Sequence of chain 1.A:
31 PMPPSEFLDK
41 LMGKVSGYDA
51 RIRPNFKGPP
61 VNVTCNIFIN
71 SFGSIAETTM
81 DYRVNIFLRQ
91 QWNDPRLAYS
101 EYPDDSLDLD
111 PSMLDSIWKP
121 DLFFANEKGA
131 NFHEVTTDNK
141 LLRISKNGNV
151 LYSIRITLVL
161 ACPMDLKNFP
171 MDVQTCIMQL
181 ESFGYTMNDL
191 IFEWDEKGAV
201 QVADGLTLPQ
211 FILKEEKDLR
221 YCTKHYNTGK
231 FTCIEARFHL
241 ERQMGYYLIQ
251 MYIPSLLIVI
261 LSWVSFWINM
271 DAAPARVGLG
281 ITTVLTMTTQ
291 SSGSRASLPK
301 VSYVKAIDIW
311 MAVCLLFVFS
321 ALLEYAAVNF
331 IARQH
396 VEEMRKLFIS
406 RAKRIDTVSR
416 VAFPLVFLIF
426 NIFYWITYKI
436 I

The protein below binds the small molecule below.
Small molecule (SMILES): CC(=O)N[C@H]1[C@H](O[C@H]2[C@H](O)[C@@H](NC(C)=O)CO[C@@H]2CO)O[C@H](CO)[C@@H](O[C@@H]2O[C@H](CO)[C@@H](O)[C@H](O)[C@@H]2O)[C@@H]1O

Binding-site contacts:
Ligand atom C5 contacts residue ASN62 of chain 1.A at 3.7 Å.
Ligand atom C1 contacts residue ASN62 of chain 1.A at 1.4 Å.
Ligand atom C8 contacts residue ASN62 of chain 1.A at 4.4 Å.
Ligand atom C8 contacts residue ASN55 of chain 1.A at 3.4 Å.
Ligand atom C2 contacts residue ASN62 of chain 1.A at 2.5 Å.
Ligand atom N2 contacts residue ASN62 of chain 1.A at 2.9 Å (h-bond).
Ligand atom C7 contacts residue PRO59 of chain 1.A at 4.5 Å (hydrophobic).
Ligand atom C1 contacts residue PRO60 of chain 1.A at 3.9 Å (hydrophobic).
Ligand atom C2 contacts residue PRO60 of chain 1.A at 4.2 Å (hydrophobic).
Ligand atom C3 contacts residue PRO59 of chain 1.A at 4.1 Å (hydrophobic).
Ligand atom N2 contacts residue PRO59 of chain 1.A at 3.8 Å.
Ligand atom O7 contacts residue ASN62 of chain 1.A at 3.2 Å (h-bond).
Ligand atom C7 contacts residue ASN62 of chain 1.A at 3.2 Å.
Ligand atom C7 contacts residue PRO60 of chain 1.A at 3.9 Å (hydrophobic).
Ligand atom C4 contacts residue ASN62 of chain 1.A at 4.3 Å.
Ligand atom O3 contacts residue PRO59 of chain 1.A at 4.0 Å.
Ligand atom C8 contacts residue PRO60 of chain 1.A at 3.8 Å (hydrophobic).
Ligand atom O5 contacts residue ASN62 of chain 1.A at 2.4 Å (h-bond).
Ligand atom C8 contacts residue PRO59 of chain 1.A at 3.9 Å (hydrophobic).
Ligand atom N2 contacts residue PRO60 of chain 1.A at 3.4 Å (h-bond).
Ligand atom C3 contacts residue ASN62 of chain 1.A at 3.8 Å.